A small-molecule ligand and the protein it binds are described below.
Small molecule (SMILES): NC(COC(=O)NCCCN1CCN(CCCNC(=O)c2cc(O[C@H]3O[C@H](CO)[C@H](O)[C@H](O)[C@H]3O)cc([N+](=O)[O-])c2)CC1)COC(=O)NCCCN1CCN(CCCNC(=O)c2cc(O[C@H]3O[C@@H](CO)[C@@H](O)[C@@H](O)[C@H]3O)cc([N+](=O)[O-])c2)CC1

Binding-site contacts:
Ligand atom C51 contacts residue GLN61 of chain 1.A at 4.0 Å.
Ligand atom O19 contacts residue ASN90 of chain 1.A at 2.7 Å (h-bond).
Ligand atom O16 contacts residue GLN61 of chain 1.A at 3.5 Å (h-bond).
Ligand atom C51 contacts residue GLU51 of chain 1.A at 4.3 Å.
Ligand atom O19 contacts residue GLU51 of chain 1.A at 4.2 Å.
Ligand atom C44 contacts residue TRP88 of chain 1.A at 4.3 Å (hydrophobic).
Ligand atom O16 contacts residue TYR12 of chain 1.A at 3.8 Å.
Ligand atom O22 contacts residue GLN56 of chain 1.A at 3.2 Å (h-bond).
Ligand atom N11 contacts residue TYR12 of chain 1.A at 3.7 Å.
Ligand atom O18 contacts residue GLU51 of chain 1.A at 2.6 Å (salt-bridge).
Ligand atom O16 contacts residue ALA32 of chain 1.B at 3.9 Å.
Ligand atom O20 contacts residue ASN90 of chain 1.A at 3.0 Å (h-bond).
Ligand atom O17 contacts residue TYR12 of chain 1.A at 3.4 Å.
Ligand atom C47 contacts residue TRP88 of chain 1.A at 3.7 Å (hydrophobic).
Ligand atom C51 contacts residue GLN56 of chain 1.A at 3.8 Å.
Ligand atom C48 contacts residue LYS91 of chain 1.A at 3.9 Å.
Ligand atom O22 contacts residue GLN61 of chain 1.A at 2.9 Å (h-bond).
Ligand atom O17 contacts residue GLY33 of chain 1.B at 3.4 Å.
Ligand atom O19 contacts residue TRP88 of chain 1.A at 3.7 Å.
Ligand atom O19 contacts residue LYS91 of chain 1.A at 2.8 Å (salt-bridge).
Ligand atom O18 contacts residue LYS91 of chain 1.A at 2.8 Å (salt-bridge).
Ligand atom O16 contacts residue TRP88 of chain 1.A at 3.4 Å.
Ligand atom C46 contacts residue LYS91 of chain 1.A at 3.8 Å.
Ligand atom C47 contacts residue LYS91 of chain 1.A at 3.6 Å.
Ligand atom C48 contacts residue ASN90 of chain 1.A at 4.0 Å.
Ligand atom C47 contacts residue ASN90 of chain 1.A at 3.7 Å.
Ligand atom C46 contacts residue TRP88 of chain 1.A at 3.6 Å (hydrophobic).
Ligand atom O21 contacts residue GLN56 of chain 1.A at 3.5 Å (h-bond).
Ligand atom O18 contacts residue GLN56 of chain 1.A at 3.4 Å.
Ligand atom C50 contacts residue TRP88 of chain 1.A at 3.7 Å (hydrophobic).
Ligand atom C51 contacts residue HIS57 of chain 1.A at 3.3 Å.
Ligand atom C43 contacts residue TRP88 of chain 1.A at 4.1 Å (hydrophobic).
Ligand atom O22 contacts residue HIS57 of chain 1.A at 3.4 Å.
Ligand atom O15 contacts residue TRP88 of chain 1.A at 3.8 Å.
Ligand atom C46 contacts residue GLU51 of chain 1.A at 3.4 Å.
Ligand atom O22 contacts residue TRP88 of chain 1.A at 4.0 Å.
Ligand atom O16 contacts residue GLY33 of chain 1.B at 2.9 Å (h-bond).
Ligand atom C50 contacts residue GLN56 of chain 1.A at 4.3 Å.
Ligand atom C51 contacts residue TRP88 of chain 1.A at 3.7 Å (hydrophobic).
Ligand atom N11 contacts residue GLY33 of chain 1.B at 3.7 Å.

Sequence of chain 1.B:
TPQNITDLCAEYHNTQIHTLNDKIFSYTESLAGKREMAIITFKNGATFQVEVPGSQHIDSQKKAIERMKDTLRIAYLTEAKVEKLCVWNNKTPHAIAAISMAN

Sequence of chain 1.A:
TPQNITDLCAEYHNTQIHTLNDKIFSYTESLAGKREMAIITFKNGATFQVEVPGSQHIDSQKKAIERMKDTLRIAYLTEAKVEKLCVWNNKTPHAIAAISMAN